Sequence of chain 18.C:
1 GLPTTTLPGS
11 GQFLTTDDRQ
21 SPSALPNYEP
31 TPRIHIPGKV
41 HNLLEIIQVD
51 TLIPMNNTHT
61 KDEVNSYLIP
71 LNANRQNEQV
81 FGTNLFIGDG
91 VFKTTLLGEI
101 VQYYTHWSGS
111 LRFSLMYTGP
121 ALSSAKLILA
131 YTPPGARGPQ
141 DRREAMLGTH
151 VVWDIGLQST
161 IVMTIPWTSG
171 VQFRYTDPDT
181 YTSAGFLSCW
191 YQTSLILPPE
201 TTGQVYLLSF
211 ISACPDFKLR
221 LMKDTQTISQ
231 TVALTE

The small molecule below binds the protein below.
Small molecule (SMILES): CC[C@H]1COC(c2ccc(OCCCCCCCc3cc(C)no3)cc2)=N1

Binding-site contacts:
Ligand atom C3 contacts residue PRO174 of chain 18.A at 3.8 Å (hydrophobic).
Ligand atom C4A contacts residue ASN198 of chain 18.A at 4.0 Å.
Ligand atom C1C contacts residue MET224 of chain 18.A at 3.4 Å (hydrophobic).
Ligand atom C31 contacts residue SER175 of chain 18.A at 3.6 Å.
Ligand atom O1 contacts residue ALA24 of chain 18.C at 3.6 Å.
Ligand atom C3 contacts residue PHE186 of chain 18.A at 3.8 Å (hydrophobic).
Ligand atom O1B contacts residue MET221 of chain 18.A at 3.7 Å.
Ligand atom C4A contacts residue ILE215 of chain 18.A at 3.9 Å (hydrophobic).
Ligand atom C5C contacts residue TYR128 of chain 18.A at 3.6 Å (hydrophobic).
Ligand atom C31 contacts residue VAL176 of chain 18.A at 3.3 Å (hydrophobic).
Ligand atom C6B contacts residue TYR197 of chain 18.A at 3.5 Å (hydrophobic).
Ligand atom C1B contacts residue MET221 of chain 18.A at 3.7 Å (hydrophobic).
Ligand atom N2 contacts residue ALA24 of chain 18.C at 3.3 Å.
Ligand atom C5B contacts residue TYR197 of chain 18.A at 3.7 Å (hydrophobic).
Ligand atom C7C contacts residue TYR128 of chain 18.A at 3.7 Å (hydrophobic).
Ligand atom C4A contacts residue ASN219 of chain 18.A at 3.9 Å.
Ligand atom C5B contacts residue LEU106 of chain 18.A at 4.0 Å (hydrophobic).
Ligand atom C5 contacts residue TYR152 of chain 18.A at 3.8 Å (hydrophobic).
Ligand atom N3A contacts residue ASN219 of chain 18.A at 3.8 Å.
Ligand atom C5A contacts residue CYS199 of chain 18.A at 3.9 Å (hydrophobic).
Ligand atom CM2 contacts residue LEU116 of chain 18.A at 3.6 Å (hydrophobic).
Ligand atom C2C contacts residue TYR152 of chain 18.A at 4.0 Å (hydrophobic).
Ligand atom N2 contacts residue PHE186 of chain 18.A at 3.9 Å.
Ligand atom C2B contacts residue MET221 of chain 18.A at 3.6 Å (hydrophobic).
Ligand atom O1 contacts residue VAL188 of chain 18.A at 3.8 Å.
Ligand atom C5C contacts residue ILE104 of chain 18.A at 4.0 Å (hydrophobic).
Ligand atom C3C contacts residue VAL188 of chain 18.A at 3.2 Å (hydrophobic).
Ligand atom C5 contacts residue MET224 of chain 18.A at 4.0 Å (hydrophobic).
Ligand atom N2 contacts residue PRO174 of chain 18.A at 3.9 Å.
Ligand atom O1 contacts residue TYR152 of chain 18.A at 4.0 Å.
Ligand atom C6C contacts residue VAL191 of chain 18.A at 3.5 Å (hydrophobic).
Ligand atom C4C contacts residue VAL188 of chain 18.A at 3.9 Å (hydrophobic).
Ligand atom C31 contacts residue ALA150 of chain 18.A at 3.8 Å (hydrophobic).
Ligand atom C5 contacts residue PHE186 of chain 18.A at 3.7 Å (hydrophobic).
Ligand atom C2C contacts residue VAL188 of chain 18.A at 3.4 Å (hydrophobic).
Ligand atom C4 contacts residue MET224 of chain 18.A at 4.0 Å (hydrophobic).
Ligand atom C4 contacts residue PHE186 of chain 18.A at 3.5 Å (hydrophobic).
Ligand atom C31 contacts residue PRO174 of chain 18.A at 3.4 Å (hydrophobic).
Ligand atom O1 contacts residue PHE186 of chain 18.A at 3.7 Å.
Ligand atom C4 contacts residue TYR152 of chain 18.A at 3.9 Å (hydrophobic).

Sequence of chain 18.A:
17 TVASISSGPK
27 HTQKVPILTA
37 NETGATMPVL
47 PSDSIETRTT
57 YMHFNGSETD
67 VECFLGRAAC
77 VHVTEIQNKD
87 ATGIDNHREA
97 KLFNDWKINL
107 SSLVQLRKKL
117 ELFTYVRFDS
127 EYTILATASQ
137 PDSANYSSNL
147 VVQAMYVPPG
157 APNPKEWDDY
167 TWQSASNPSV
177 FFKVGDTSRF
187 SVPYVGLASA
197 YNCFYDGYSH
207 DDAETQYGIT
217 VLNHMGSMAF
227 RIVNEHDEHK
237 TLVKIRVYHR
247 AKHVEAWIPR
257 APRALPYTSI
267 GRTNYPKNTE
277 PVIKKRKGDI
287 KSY